This protein binds this small molecule.
Small molecule (SMILES): CC(=O)N[C@@H]1[C@@H](O)[C@H](O)[C@@H](CO)O[C@H]1O

Sequence of chain 4.A:
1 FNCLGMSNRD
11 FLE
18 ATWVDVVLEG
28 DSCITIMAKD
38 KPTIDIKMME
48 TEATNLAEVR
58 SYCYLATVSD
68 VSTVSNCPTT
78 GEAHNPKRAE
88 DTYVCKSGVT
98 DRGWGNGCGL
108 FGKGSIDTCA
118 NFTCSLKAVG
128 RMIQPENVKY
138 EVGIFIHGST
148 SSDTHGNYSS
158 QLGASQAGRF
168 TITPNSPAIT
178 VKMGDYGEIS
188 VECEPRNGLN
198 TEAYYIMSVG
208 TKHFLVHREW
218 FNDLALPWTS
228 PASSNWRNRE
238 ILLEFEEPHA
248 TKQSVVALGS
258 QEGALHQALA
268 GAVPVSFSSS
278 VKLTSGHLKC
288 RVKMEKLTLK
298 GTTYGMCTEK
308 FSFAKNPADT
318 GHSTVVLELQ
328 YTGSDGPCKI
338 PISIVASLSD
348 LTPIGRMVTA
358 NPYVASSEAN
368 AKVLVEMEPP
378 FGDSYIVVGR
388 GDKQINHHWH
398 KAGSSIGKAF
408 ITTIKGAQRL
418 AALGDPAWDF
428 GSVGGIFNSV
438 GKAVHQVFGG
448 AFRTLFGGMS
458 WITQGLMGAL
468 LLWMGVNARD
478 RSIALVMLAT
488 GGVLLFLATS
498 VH

Binding-site contacts:
Ligand atom C8 contacts residue SER66 of chain 4.A at 3.6 Å.
Ligand atom N2 contacts residue ASN118 of chain 4.A at 2.9 Å (h-bond).
Ligand atom C8 contacts residue ASN118 of chain 4.A at 3.7 Å.
Ligand atom C2 contacts residue ASN118 of chain 4.A at 2.5 Å.
Ligand atom C6 contacts residue THR120 of chain 4.A at 3.8 Å.
Ligand atom C1 contacts residue THR89 of chain 4.A at 4.2 Å.
Ligand atom C7 contacts residue ASN118 of chain 4.A at 3.8 Å.
Ligand atom N2 contacts residue TYR90 of chain 4.A at 4.4 Å.
Ligand atom O5 contacts residue THR120 of chain 4.A at 3.4 Å (h-bond).
Ligand atom C5 contacts residue THR120 of chain 4.A at 4.2 Å.
Ligand atom C3 contacts residue ASN118 of chain 4.A at 3.8 Å.
Ligand atom C6 contacts residue PHE119 of chain 4.A at 4.0 Å (hydrophobic).
Ligand atom O5 contacts residue PHE119 of chain 4.A at 3.9 Å.
Ligand atom C1 contacts residue SER66 of chain 4.A at 4.5 Å.
Ligand atom O5 contacts residue THR89 of chain 4.A at 4.5 Å.
Ligand atom O6 contacts residue PHE119 of chain 4.A at 2.8 Å (h-bond).
Ligand atom C4 contacts residue ASN118 of chain 4.A at 4.2 Å.
Ligand atom C8 contacts residue ASP67 of chain 4.A at 3.7 Å.
Ligand atom O6 contacts residue ASN118 of chain 4.A at 4.2 Å.
Ligand atom C5 contacts residue ASN118 of chain 4.A at 3.6 Å.
Ligand atom O6 contacts residue THR120 of chain 4.A at 3.6 Å (h-bond).
Ligand atom O6 contacts residue THR89 of chain 4.A at 3.9 Å.
Ligand atom C1 contacts residue ASN118 of chain 4.A at 1.4 Å.
Ligand atom O5 contacts residue ASN118 of chain 4.A at 2.4 Å (h-bond).